The protein below binds the small molecule below.
Small molecule (SMILES): CC(=O)N[C@@H]1[C@@H](O)[C@H](O)[C@@H](CO)O[C@H]1O

Binding-site contacts:
Ligand atom O7 contacts residue ASN156 of chain 32.F at 3.2 Å (h-bond).
Ligand atom C8 contacts residue ASN156 of chain 32.F at 4.2 Å.
Ligand atom C6 contacts residue GLU127 of chain 32.F at 3.8 Å.
Ligand atom C2 contacts residue ASN156 of chain 32.F at 2.3 Å.
Ligand atom C1 contacts residue GLY126 of chain 32.F at 3.4 Å.
Ligand atom C1 contacts residue ASN156 of chain 32.F at 1.4 Å.
Ligand atom C3 contacts residue ASN156 of chain 32.F at 3.6 Å.
Ligand atom C6 contacts residue LYS128 of chain 32.F at 4.3 Å.
Ligand atom O3 contacts residue GLU127 of chain 32.F at 4.2 Å.
Ligand atom C8 contacts residue PRO179 of chain 32.F at 4.4 Å (hydrophobic).
Ligand atom O5 contacts residue GLY126 of chain 32.F at 3.7 Å.
Ligand atom C4 contacts residue ASN156 of chain 32.F at 4.2 Å.
Ligand atom C7 contacts residue ASN156 of chain 32.F at 3.3 Å.
Ligand atom C5 contacts residue GLU127 of chain 32.F at 3.6 Å.
Ligand atom C5 contacts residue ASN156 of chain 32.F at 3.7 Å.
Ligand atom C4 contacts residue GLU127 of chain 32.F at 3.6 Å.
Ligand atom O5 contacts residue ASN156 of chain 32.F at 2.5 Å (h-bond).
Ligand atom O4 contacts residue GLU127 of chain 32.F at 3.1 Å (salt-bridge).
Ligand atom C5 contacts residue GLY126 of chain 32.F at 4.0 Å.
Ligand atom N2 contacts residue ASN156 of chain 32.F at 2.5 Å (h-bond).
Ligand atom C3 contacts residue GLU127 of chain 32.F at 3.6 Å.

Sequence of chain 32.F:
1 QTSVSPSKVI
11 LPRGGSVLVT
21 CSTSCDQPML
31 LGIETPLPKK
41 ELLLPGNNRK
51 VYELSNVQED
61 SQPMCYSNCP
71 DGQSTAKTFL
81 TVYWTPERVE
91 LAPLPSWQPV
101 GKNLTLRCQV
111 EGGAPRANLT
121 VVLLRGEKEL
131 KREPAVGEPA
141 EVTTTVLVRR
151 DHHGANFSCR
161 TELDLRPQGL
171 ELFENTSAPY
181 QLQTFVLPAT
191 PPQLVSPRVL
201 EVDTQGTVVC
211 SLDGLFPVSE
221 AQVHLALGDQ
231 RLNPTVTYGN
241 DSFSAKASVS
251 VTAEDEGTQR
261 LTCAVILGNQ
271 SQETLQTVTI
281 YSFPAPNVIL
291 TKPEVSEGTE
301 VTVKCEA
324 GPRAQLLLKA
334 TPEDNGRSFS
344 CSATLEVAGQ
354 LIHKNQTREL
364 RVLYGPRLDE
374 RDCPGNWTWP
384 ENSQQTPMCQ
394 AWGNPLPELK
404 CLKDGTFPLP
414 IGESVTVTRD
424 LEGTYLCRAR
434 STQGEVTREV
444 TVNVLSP